Sequence of chain 8.MB:
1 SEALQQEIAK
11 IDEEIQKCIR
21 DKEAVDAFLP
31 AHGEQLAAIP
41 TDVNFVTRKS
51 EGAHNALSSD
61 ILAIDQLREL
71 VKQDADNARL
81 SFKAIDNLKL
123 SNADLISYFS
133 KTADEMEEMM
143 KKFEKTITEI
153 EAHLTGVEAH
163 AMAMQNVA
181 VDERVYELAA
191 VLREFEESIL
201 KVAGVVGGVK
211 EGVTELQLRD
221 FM

Binding-site contacts:
Ligand atom CD2 contacts residue THR1121 of chain 8.NA at 4.0 Å.
Ligand atom CG contacts residue ASN1072 of chain 8.NA at 4.2 Å.
Ligand atom OH contacts residue HIS1068 of chain 8.NA at 3.8 Å.
Ligand atom OH contacts residue ASN1072 of chain 8.NA at 3.1 Å (h-bond).
Ligand atom CG contacts residue THR1121 of chain 8.NA at 3.3 Å.
Ligand atom C contacts residue HIS1126 of chain 8.NA at 4.0 Å.
Ligand atom CD2 contacts residue ALA1120 of chain 8.NA at 3.5 Å (hydrophobic).
Ligand atom CE2 contacts residue GLN1063 of chain 8.NA at 3.3 Å.
Ligand atom CA contacts residue GLN1063 of chain 8.NA at 4.3 Å.
Ligand atom CA contacts residue HIS1126 of chain 8.NA at 4.3 Å.
Ligand atom CE1 contacts residue THR1121 of chain 8.NA at 3.9 Å.
Ligand atom CB contacts residue THR1121 of chain 8.NA at 3.3 Å.
Ligand atom CD2 contacts residue GLN1063 of chain 8.NA at 3.6 Å.
Ligand atom C contacts residue GLN1063 of chain 8.NA at 3.9 Å.
Ligand atom CE2 contacts residue ASP182 of chain 8.MB at 4.3 Å.
Ligand atom CD2 contacts residue THR1121 of chain 8.NA at 4.3 Å.
Ligand atom CG2 contacts residue GLN1063 of chain 8.NA at 3.3 Å.
Ligand atom C contacts residue VAL1202 of chain 8.NA at 4.2 Å (hydrophobic).
Ligand atom SD contacts residue ASN1072 of chain 8.NA at 3.7 Å.
Ligand atom CE1 contacts residue ASN1072 of chain 8.NA at 3.3 Å.
Ligand atom CD1 contacts residue GLN1063 of chain 8.NA at 3.8 Å.
Ligand atom CZ contacts residue GLN1063 of chain 8.NA at 4.1 Å.
Ligand atom CD2 contacts residue HIS1126 of chain 8.NA at 3.4 Å.
Ligand atom CD1 contacts residue ASN1122 of chain 8.NA at 4.3 Å.
Ligand atom O contacts residue VAL1202 of chain 8.NA at 3.2 Å.
Ligand atom CZ contacts residue ASP182 of chain 8.MB at 3.5 Å.
Ligand atom CG contacts residue GLN1063 of chain 8.NA at 4.3 Å.
Ligand atom CD2 contacts residue LEU1129 of chain 8.NA at 4.2 Å (hydrophobic).
Ligand atom OH contacts residue GLN1063 of chain 8.NA at 3.7 Å.
Ligand atom CD1 contacts residue ASN1072 of chain 8.NA at 4.0 Å.
Ligand atom OH contacts residue ASP182 of chain 8.MB at 2.5 Å (salt-bridge).
Ligand atom O contacts residue GLN1063 of chain 8.NA at 2.9 Å (h-bond).
Ligand atom O contacts residue THR1121 of chain 8.NA at 4.0 Å.
Ligand atom CD1 contacts residue THR1121 of chain 8.NA at 3.0 Å.
Ligand atom O contacts residue HIS1126 of chain 8.NA at 3.3 Å (h-bond).
Ligand atom CZ contacts residue ASN1072 of chain 8.NA at 3.5 Å.
Ligand atom CD1 contacts residue PHE1125 of chain 8.NA at 3.6 Å (hydrophobic).
Ligand atom CD2 contacts residue PHE1125 of chain 8.NA at 4.2 Å (hydrophobic).
Ligand atom CE1 contacts residue ASP182 of chain 8.MB at 4.1 Å.
Ligand atom CG contacts residue HIS1126 of chain 8.NA at 4.3 Å.

A small-molecule ligand and the protein it binds are described below.
Small molecule (SMILES): CC[C@H](C)[C@H](N)C(=O)N[C@@H](CC(C)C)C(=O)N1CCC[C@H]1C(=O)N[C@@H](CCSC)C(=O)N[C@@H](Cc1ccc(O)cc1)C(=O)N[C@@H](CCCCN)C(=O)N[C@@H](CC(C)C)C(=O)N[C@@H](CO)C(=O)N1CCC[C@H]1C=O

Sequence of chain 8.NA:
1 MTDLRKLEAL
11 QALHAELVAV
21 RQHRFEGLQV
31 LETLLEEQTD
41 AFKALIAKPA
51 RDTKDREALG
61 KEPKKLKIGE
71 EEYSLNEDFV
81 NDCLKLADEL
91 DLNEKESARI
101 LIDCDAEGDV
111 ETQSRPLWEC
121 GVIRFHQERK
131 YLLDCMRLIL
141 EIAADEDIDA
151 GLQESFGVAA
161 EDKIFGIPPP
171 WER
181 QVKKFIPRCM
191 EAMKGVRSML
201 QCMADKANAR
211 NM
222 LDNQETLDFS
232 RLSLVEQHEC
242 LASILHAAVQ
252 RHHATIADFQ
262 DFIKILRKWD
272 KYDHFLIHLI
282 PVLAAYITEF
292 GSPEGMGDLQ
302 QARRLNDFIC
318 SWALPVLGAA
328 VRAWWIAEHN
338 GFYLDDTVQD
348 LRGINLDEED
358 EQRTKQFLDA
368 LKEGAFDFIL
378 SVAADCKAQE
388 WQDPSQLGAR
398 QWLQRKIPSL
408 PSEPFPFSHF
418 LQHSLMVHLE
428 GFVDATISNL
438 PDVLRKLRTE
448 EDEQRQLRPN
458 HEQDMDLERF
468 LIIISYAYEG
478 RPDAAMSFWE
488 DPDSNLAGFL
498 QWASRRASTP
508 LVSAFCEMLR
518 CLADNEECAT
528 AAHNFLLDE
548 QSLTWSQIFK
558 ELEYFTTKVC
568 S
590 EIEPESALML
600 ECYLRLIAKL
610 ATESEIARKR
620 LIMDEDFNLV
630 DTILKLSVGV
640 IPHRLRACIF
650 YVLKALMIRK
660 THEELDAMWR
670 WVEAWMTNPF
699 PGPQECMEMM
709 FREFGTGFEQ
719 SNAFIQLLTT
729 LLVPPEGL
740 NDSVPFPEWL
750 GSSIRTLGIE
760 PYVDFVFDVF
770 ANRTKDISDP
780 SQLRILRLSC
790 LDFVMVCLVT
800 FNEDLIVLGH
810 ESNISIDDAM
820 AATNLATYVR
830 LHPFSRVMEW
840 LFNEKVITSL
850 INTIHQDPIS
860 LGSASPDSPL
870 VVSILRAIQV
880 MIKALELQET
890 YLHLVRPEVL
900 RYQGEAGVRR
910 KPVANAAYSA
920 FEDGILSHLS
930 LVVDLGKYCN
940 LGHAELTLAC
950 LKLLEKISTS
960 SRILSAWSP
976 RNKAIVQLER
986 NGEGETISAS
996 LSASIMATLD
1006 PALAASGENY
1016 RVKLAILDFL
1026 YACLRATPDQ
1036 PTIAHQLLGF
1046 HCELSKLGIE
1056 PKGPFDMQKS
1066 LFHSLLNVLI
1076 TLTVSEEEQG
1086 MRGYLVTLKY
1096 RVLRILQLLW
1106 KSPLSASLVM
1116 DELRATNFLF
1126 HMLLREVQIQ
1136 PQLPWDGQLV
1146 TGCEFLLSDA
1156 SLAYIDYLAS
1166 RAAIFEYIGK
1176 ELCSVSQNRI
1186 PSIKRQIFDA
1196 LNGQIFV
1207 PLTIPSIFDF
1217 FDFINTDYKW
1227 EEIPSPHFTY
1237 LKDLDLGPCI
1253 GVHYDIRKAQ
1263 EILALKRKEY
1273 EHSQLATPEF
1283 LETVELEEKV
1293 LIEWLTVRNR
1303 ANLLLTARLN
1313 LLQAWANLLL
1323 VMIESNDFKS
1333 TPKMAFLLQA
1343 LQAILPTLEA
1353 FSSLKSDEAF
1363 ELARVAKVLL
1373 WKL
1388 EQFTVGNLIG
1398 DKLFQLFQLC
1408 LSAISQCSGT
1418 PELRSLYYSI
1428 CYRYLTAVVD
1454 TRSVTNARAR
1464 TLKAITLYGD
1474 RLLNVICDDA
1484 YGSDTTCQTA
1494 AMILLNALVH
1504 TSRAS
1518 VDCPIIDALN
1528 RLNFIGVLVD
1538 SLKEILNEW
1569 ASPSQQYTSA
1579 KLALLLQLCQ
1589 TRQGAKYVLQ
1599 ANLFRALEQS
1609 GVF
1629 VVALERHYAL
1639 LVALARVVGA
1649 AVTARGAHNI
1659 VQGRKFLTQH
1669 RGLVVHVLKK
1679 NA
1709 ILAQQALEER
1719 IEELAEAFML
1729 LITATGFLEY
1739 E